Sequence of chain 1.A:
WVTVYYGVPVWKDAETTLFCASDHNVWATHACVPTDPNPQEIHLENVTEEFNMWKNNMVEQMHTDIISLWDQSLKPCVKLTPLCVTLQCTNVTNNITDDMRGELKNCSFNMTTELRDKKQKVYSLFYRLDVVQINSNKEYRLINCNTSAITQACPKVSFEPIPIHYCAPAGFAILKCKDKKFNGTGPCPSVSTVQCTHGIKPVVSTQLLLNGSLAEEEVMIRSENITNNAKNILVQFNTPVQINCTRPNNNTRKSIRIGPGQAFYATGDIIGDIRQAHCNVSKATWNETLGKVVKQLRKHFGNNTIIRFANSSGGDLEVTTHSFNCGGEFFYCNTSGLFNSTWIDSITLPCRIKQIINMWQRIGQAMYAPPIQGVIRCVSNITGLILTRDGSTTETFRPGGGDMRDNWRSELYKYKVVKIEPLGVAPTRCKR

Binding-site contacts:
Ligand atom C8 contacts residue PHE156 of chain 1.A at 3.6 Å (hydrophobic).
Ligand atom N2 contacts residue ASN157 of chain 1.A at 2.8 Å (h-bond).
Ligand atom O5 contacts residue ASN157 of chain 1.A at 2.4 Å (h-bond).
Ligand atom C4 contacts residue ASN157 of chain 1.A at 4.1 Å.
Ligand atom O7 contacts residue GLN135 of chain 1.A at 4.0 Å.
Ligand atom O7 contacts residue ASN157 of chain 1.A at 3.9 Å.
Ligand atom C8 contacts residue ASN157 of chain 1.A at 4.4 Å.
Ligand atom C5 contacts residue ASN157 of chain 1.A at 3.6 Å.
Ligand atom C2 contacts residue ASN157 of chain 1.A at 2.3 Å.
Ligand atom O7 contacts residue THR133 of chain 1.A at 4.5 Å.
Ligand atom C8 contacts residue LYS168 of chain 1.A at 4.2 Å.
Ligand atom C7 contacts residue GLN135 of chain 1.A at 4.2 Å.
Ligand atom C7 contacts residue ASN157 of chain 1.A at 3.6 Å.
Ligand atom C1 contacts residue ASN157 of chain 1.A at 1.4 Å.
Ligand atom C7 contacts residue PHE156 of chain 1.A at 4.3 Å (hydrophobic).
Ligand atom C8 contacts residue SER155 of chain 1.A at 3.4 Å.
Ligand atom C3 contacts residue ASN157 of chain 1.A at 3.6 Å.
Ligand atom C8 contacts residue GLN135 of chain 1.A at 3.8 Å.

This small molecule binds to this protein.
Small molecule (SMILES): CC(=O)N[C@@H]1[C@@H](O)[C@H](O)[C@@H](CO)O[C@H]1O